Binding-site contacts:
Ligand atom C2 contacts residue ASN74 of chain 1.A at 2.5 Å.
Ligand atom C4 contacts residue ASN74 of chain 1.A at 4.2 Å.
Ligand atom C3 contacts residue ASN74 of chain 1.A at 3.8 Å.
Ligand atom C1 contacts residue ASN74 of chain 1.A at 1.4 Å.
Ligand atom O5 contacts residue ASN74 of chain 1.A at 2.4 Å (h-bond).
Ligand atom O4 contacts residue TRP366 of chain 1.A at 4.3 Å.
Ligand atom C7 contacts residue ASN74 of chain 1.A at 3.5 Å.
Ligand atom C7 contacts residue TRP366 of chain 1.A at 4.1 Å (hydrophobic).
Ligand atom N2 contacts residue ASN74 of chain 1.A at 2.9 Å (h-bond).
Ligand atom C3 contacts residue TRP366 of chain 1.A at 3.9 Å (hydrophobic).
Ligand atom C5 contacts residue TRP366 of chain 1.A at 4.3 Å (hydrophobic).
Ligand atom O7 contacts residue ASN74 of chain 1.A at 3.8 Å.
Ligand atom C8 contacts residue TRP366 of chain 1.A at 3.8 Å (hydrophobic).
Ligand atom C5 contacts residue ASN74 of chain 1.A at 3.7 Å.
Ligand atom C1 contacts residue TRP366 of chain 1.A at 4.0 Å (hydrophobic).
Ligand atom N2 contacts residue TRP366 of chain 1.A at 3.5 Å.
Ligand atom C2 contacts residue TRP366 of chain 1.A at 4.3 Å (hydrophobic).

Sequence of chain 1.A:
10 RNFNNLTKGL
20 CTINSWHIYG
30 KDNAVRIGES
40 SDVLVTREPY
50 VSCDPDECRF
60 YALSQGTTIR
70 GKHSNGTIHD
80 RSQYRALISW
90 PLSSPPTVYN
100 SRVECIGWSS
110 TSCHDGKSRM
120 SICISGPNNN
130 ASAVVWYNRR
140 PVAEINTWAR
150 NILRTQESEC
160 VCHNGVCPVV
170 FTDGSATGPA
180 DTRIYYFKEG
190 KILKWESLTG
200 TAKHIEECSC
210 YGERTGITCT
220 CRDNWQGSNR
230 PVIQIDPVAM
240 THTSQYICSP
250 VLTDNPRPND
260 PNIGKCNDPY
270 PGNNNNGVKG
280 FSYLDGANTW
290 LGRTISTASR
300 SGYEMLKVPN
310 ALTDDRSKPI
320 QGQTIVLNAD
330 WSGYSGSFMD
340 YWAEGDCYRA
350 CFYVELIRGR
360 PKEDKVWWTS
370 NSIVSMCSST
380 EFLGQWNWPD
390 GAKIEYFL

A protein and the small-molecule ligand that binds it are described below.
Small molecule (SMILES): CC(=O)N[C@@H]1[C@@H](O)[C@H](O)[C@@H](CO)O[C@H]1O